The small molecule below binds the protein below.
Small molecule (SMILES): COC(=O)Cc1nc(-c2ccccc2)sc1C

Sequence of chain 1.B:
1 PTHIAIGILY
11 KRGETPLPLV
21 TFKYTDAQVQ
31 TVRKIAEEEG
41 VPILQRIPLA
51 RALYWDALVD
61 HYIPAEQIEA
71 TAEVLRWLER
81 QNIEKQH

Binding-site contacts:
Ligand atom CAK contacts residue ILE68 of chain 1.B at 4.0 Å (hydrophobic).
Ligand atom CAP contacts residue PRO18 of chain 1.B at 4.1 Å (hydrophobic).
Ligand atom CAG contacts residue ILE68 of chain 1.B at 4.3 Å (hydrophobic).
Ligand atom CAC contacts residue ALA72 of chain 1.B at 3.6 Å (hydrophobic).
Ligand atom CAC contacts residue GLU69 of chain 1.B at 3.5 Å.
Ligand atom CAQ contacts residue PRO18 of chain 1.B at 4.0 Å (hydrophobic).
Ligand atom CAO contacts residue LEU17 of chain 1.B at 3.7 Å (hydrophobic).
Ligand atom CAL contacts residue ILE68 of chain 1.B at 4.2 Å (hydrophobic).
Ligand atom CAP contacts residue LEU17 of chain 1.B at 4.0 Å (hydrophobic).
Ligand atom CAQ contacts residue TYR10 of chain 1.B at 3.4 Å (hydrophobic).
Ligand atom OAD contacts residue ALA72 of chain 1.B at 3.6 Å.
Ligand atom CAM contacts residue ALA72 of chain 1.B at 4.4 Å (hydrophobic).
Ligand atom CAM contacts residue ILE68 of chain 1.B at 4.1 Å (hydrophobic).
Ligand atom CAP contacts residue PRO16 of chain 1.B at 3.4 Å (hydrophobic).
Ligand atom NAJ contacts residue ILE68 of chain 1.B at 3.9 Å.
Ligand atom CAN contacts residue PRO18 of chain 1.B at 4.2 Å (hydrophobic).
Ligand atom CAC contacts residue ARG76 of chain 1.B at 3.2 Å.
Ligand atom CAP contacts residue TYR10 of chain 1.B at 3.9 Å (hydrophobic).
Ligand atom CAO contacts residue PRO16 of chain 1.B at 4.2 Å (hydrophobic).
Ligand atom OAD contacts residue ARG76 of chain 1.B at 3.7 Å.
Ligand atom CAN contacts residue LEU75 of chain 1.B at 4.2 Å (hydrophobic).
Ligand atom CAQ contacts residue PRO16 of chain 1.B at 4.4 Å (hydrophobic).